Sequence of chain 2.A:
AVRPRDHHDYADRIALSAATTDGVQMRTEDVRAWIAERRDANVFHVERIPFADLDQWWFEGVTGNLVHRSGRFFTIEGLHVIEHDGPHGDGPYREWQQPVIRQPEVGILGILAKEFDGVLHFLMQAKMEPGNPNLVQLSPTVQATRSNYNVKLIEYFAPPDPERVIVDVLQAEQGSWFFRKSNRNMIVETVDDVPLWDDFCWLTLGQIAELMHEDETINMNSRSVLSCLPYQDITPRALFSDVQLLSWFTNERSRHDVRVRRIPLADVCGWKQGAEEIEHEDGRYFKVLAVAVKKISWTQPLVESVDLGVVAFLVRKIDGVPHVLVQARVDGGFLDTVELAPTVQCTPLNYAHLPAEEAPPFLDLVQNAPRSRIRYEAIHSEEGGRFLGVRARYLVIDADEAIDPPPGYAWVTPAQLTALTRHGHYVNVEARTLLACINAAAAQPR

This small molecule binds to this protein.
Small molecule (SMILES): Cc1cn([C@H]2C[C@H](O)[C@@H](CO[P](=O)(O)O[P](=O)(O)O[C@H]3O[C@@H](C)[C@H](O)[C@@H](O)[C@H]3O)O2)c(=O)[nH]c1=O

Binding-site contacts:
Ligand atom O4P contacts residue ARG351 of chain 2.A at 3.3 Å (salt-bridge).
Ligand atom C41 contacts residue TYR302 of chain 2.A at 3.4 Å (hydrophobic).
Ligand atom C2' contacts residue TRP106 of chain 2.A at 3.6 Å (hydrophobic).
Ligand atom O4 contacts residue TRP194 of chain 2.A at 3.4 Å.
Ligand atom C5' contacts residue TYR373 of chain 2.A at 3.4 Å (hydrophobic).
Ligand atom C5A contacts residue TYR302 of chain 2.A at 3.5 Å (hydrophobic).
Ligand atom O4P contacts residue TYR373 of chain 2.A at 2.6 Å (h-bond).
Ligand atom O5 contacts residue CYS368 of chain 2.A at 3.2 Å.
Ligand atom O41 contacts residue TYR302 of chain 2.A at 3.6 Å.
Ligand atom N11 contacts residue TYR302 of chain 2.A at 3.5 Å.
Ligand atom O3P contacts residue THR369 of chain 2.A at 2.8 Å (h-bond).
Ligand atom O21 contacts residue TYR302 of chain 2.A at 3.5 Å (h-bond).
Ligand atom O2 contacts residue ARG351 of chain 2.A at 3.6 Å.
Ligand atom C2 contacts residue SER193 of chain 2.A at 3.6 Å.
Ligand atom O1P contacts residue SER193 of chain 2.A at 3.5 Å.
Ligand atom O4' contacts residue TYR302 of chain 2.A at 3.2 Å.
Ligand atom C51 contacts residue TRP106 of chain 2.A at 3.5 Å (hydrophobic).
Ligand atom N31 contacts residue TYR302 of chain 2.A at 3.4 Å.
Ligand atom O41 contacts residue GLN107 of chain 2.A at 3.4 Å (h-bond).
Ligand atom O2 contacts residue SER193 of chain 2.A at 3.6 Å (h-bond).
Ligand atom O3P contacts residue CYS368 of chain 2.A at 3.5 Å.
Ligand atom O3' contacts residue ARG104 of chain 2.A at 3.1 Å (salt-bridge).
Ligand atom C21 contacts residue TYR302 of chain 2.A at 3.4 Å (hydrophobic).
Ligand atom O41 contacts residue TRP288 of chain 2.A at 3.1 Å (h-bond).
Ligand atom C61 contacts residue TYR302 of chain 2.A at 3.5 Å (hydrophobic).
Ligand atom N31 contacts residue TRP106 of chain 2.A at 3.4 Å.
Ligand atom C41 contacts residue TRP106 of chain 2.A at 3.4 Å (hydrophobic).
Ligand atom O3P contacts residue TYR373 of chain 2.A at 3.6 Å.
Ligand atom O2P contacts residue ARG351 of chain 2.A at 3.6 Å (salt-bridge).
Ligand atom C51 contacts residue TYR302 of chain 2.A at 3.5 Å (hydrophobic).
Ligand atom O3 contacts residue SER193 of chain 2.A at 2.7 Å (h-bond).
Ligand atom OPP contacts residue ASN372 of chain 2.A at 3.5 Å (h-bond).
Ligand atom O1 contacts residue CYS368 of chain 2.A at 3.6 Å.
Ligand atom O3 contacts residue TRP194 of chain 2.A at 3.1 Å.
Ligand atom O2 contacts residue GLN367 of chain 2.A at 3.0 Å (h-bond).
Ligand atom O21 contacts residue TRP106 of chain 2.A at 3.4 Å.
Ligand atom C3 contacts residue TRP194 of chain 2.A at 3.4 Å (hydrophobic).
Ligand atom O1 contacts residue ARG351 of chain 2.A at 3.1 Å (salt-bridge).
Ligand atom O3P contacts residue ASN372 of chain 2.A at 2.8 Å (h-bond).
Ligand atom C21 contacts residue TRP106 of chain 2.A at 3.4 Å (hydrophobic).